The protein below binds the small molecule below.
Small molecule (SMILES): N[C@@H](CCC(=O)O)C(=O)O

Binding-site contacts:
Ligand atom C contacts residue THR122 of chain 1.B at 3.7 Å.
Ligand atom CB contacts residue VAL50 of chain 1.B at 3.9 Å (hydrophobic).
Ligand atom OE1 contacts residue VAL50 of chain 1.B at 3.8 Å.
Ligand atom OXT contacts residue VAL50 of chain 1.B at 4.0 Å.
Ligand atom OE1 contacts residue PHE157 of chain 1.B at 4.0 Å.
Ligand atom C contacts residue SER70 of chain 1.B at 3.6 Å.
Ligand atom CG contacts residue SER121 of chain 1.B at 3.7 Å.
Ligand atom CG contacts residue THR118 of chain 1.B at 4.0 Å.
Ligand atom OE1 contacts residue ARG10 of chain 1.B at 2.8 Å (salt-bridge).
Ligand atom CD contacts residue THR118 of chain 1.B at 3.7 Å.
Ligand atom O contacts residue THR122 of chain 1.B at 4.0 Å.
Ligand atom N contacts residue SER70 of chain 1.B at 2.8 Å (h-bond).
Ligand atom CD contacts residue ARG10 of chain 1.B at 3.3 Å.
Ligand atom CA contacts residue SER70 of chain 1.B at 3.7 Å.
Ligand atom C contacts residue VAL50 of chain 1.B at 4.0 Å (hydrophobic).
Ligand atom N contacts residue ALA68 of chain 1.B at 2.7 Å (h-bond).
Ligand atom OE2 contacts residue ILE12 of chain 1.B at 3.7 Å.
Ligand atom OXT contacts residue SER121 of chain 1.B at 3.5 Å.
Ligand atom CA contacts residue THR122 of chain 1.B at 4.0 Å.
Ligand atom CD contacts residue PHE157 of chain 1.B at 3.9 Å (hydrophobic).
Ligand atom C contacts residue ALA68 of chain 1.B at 3.9 Å (hydrophobic).
Ligand atom CG contacts residue PHE157 of chain 1.B at 3.9 Å (hydrophobic).
Ligand atom OE2 contacts residue VAL50 of chain 1.B at 3.4 Å.
Ligand atom O contacts residue ILE69 of chain 1.B at 3.6 Å.
Ligand atom OE2 contacts residue ARG10 of chain 1.B at 2.9 Å.
Ligand atom OXT contacts residue ARG75 of chain 1.B at 3.0 Å (salt-bridge).
Ligand atom N contacts residue ASP158 of chain 1.B at 2.6 Å (salt-bridge).
Ligand atom O contacts residue ARG75 of chain 1.B at 2.8 Å (salt-bridge).
Ligand atom N contacts residue TYR186 of chain 1.B at 3.6 Å.
Ligand atom OE1 contacts residue THR118 of chain 1.B at 2.9 Å (h-bond).
Ligand atom O contacts residue ALA68 of chain 1.B at 3.4 Å (h-bond).
Ligand atom CA contacts residue ALA68 of chain 1.B at 3.5 Å (hydrophobic).
Ligand atom CD contacts residue VAL50 of chain 1.B at 3.3 Å (hydrophobic).
Ligand atom CA contacts residue ASP158 of chain 1.B at 3.5 Å.
Ligand atom CB contacts residue ASP158 of chain 1.B at 3.9 Å.
Ligand atom C contacts residue ARG75 of chain 1.B at 3.5 Å.
Ligand atom CB contacts residue ALA68 of chain 1.B at 3.4 Å (hydrophobic).
Ligand atom CG contacts residue VAL50 of chain 1.B at 3.4 Å (hydrophobic).
Ligand atom O contacts residue SER70 of chain 1.B at 2.8 Å (h-bond).
Ligand atom OXT contacts residue THR122 of chain 1.B at 3.0 Å (h-bond).

Sequence of chain 1.B:
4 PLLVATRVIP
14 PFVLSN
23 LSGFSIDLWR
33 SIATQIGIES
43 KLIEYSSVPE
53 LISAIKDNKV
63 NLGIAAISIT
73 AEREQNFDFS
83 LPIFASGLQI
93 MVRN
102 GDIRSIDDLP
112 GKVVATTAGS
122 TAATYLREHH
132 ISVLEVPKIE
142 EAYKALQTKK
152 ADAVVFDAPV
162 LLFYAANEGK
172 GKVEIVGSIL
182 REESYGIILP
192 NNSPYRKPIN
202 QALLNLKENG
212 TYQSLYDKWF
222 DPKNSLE